Sequence of chain 9.C:
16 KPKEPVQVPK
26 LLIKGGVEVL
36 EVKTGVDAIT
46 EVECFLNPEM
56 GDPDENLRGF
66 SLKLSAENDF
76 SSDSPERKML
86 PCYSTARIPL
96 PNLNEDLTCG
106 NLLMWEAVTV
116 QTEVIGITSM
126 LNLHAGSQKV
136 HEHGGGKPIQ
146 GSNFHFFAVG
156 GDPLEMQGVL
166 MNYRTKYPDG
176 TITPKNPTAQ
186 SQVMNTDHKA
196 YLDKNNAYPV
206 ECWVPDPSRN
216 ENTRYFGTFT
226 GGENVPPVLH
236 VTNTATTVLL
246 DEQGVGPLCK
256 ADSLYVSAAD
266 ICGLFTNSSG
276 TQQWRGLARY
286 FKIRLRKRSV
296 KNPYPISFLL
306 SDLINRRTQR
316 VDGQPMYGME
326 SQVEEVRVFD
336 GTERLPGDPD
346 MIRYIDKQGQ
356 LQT

A protein and the small-molecule ligand that binds it are described below.
Small molecule (SMILES): CC(=O)N[C@H]1[C@H]([C@H](O)[C@H](O)CO)O[C@@](O[C@H](CO)[C@@H](O)[C@@H]2O[C@@H](C(=O)O)C[C@H](O)[C@H]2NC(C)=O)(C(=O)O)C[C@@H]1O

Sequence of chain 9.A:
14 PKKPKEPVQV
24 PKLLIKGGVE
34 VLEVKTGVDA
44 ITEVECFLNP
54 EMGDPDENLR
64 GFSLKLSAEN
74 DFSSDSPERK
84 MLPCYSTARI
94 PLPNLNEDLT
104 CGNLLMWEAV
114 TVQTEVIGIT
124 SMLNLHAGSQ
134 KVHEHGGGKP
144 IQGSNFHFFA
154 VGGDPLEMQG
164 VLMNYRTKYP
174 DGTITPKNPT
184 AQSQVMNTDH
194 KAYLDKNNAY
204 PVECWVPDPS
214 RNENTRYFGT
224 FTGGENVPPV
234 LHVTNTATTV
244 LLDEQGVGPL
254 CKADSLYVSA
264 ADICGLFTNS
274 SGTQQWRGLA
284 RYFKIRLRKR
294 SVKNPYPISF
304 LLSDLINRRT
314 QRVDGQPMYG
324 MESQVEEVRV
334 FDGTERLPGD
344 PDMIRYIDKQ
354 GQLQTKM

Sequence of chain 9.B:
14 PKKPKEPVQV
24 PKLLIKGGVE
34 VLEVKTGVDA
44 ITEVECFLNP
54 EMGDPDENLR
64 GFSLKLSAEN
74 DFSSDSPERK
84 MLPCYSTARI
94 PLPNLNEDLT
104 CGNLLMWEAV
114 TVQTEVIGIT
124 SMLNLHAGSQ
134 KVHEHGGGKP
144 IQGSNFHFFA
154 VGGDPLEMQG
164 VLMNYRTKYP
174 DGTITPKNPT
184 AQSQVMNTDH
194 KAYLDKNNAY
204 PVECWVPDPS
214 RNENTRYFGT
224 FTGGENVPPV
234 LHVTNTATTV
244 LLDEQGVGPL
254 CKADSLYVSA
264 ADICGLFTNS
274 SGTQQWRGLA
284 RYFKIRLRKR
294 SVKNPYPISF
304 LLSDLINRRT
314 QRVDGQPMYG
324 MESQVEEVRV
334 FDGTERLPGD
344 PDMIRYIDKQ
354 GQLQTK

Binding-site contacts:
Ligand atom O1A contacts residue SER274 of chain 9.B at 2.6 Å (h-bond).
Ligand atom O1A contacts residue LYS68 of chain 9.B at 2.9 Å.
Ligand atom C11 contacts residue PHE270 of chain 9.B at 3.8 Å (hydrophobic).
Ligand atom C11 contacts residue ASN272 of chain 9.B at 3.6 Å.
Ligand atom O8 contacts residue ASN272 of chain 9.B at 3.5 Å (h-bond).
Ligand atom C9 contacts residue LYS68 of chain 9.B at 3.8 Å.
Ligand atom O8 contacts residue LYS68 of chain 9.B at 3.4 Å.
Ligand atom C9 contacts residue GLN278 of chain 9.B at 3.2 Å.
Ligand atom O9 contacts residue LEU67 of chain 9.B at 3.3 Å.
Ligand atom C11 contacts residue HIS138 of chain 9.A at 3.5 Å.
Ligand atom N5 contacts residue GLN278 of chain 9.B at 3.9 Å.
Ligand atom C11 contacts residue SER274 of chain 9.B at 4.0 Å.
Ligand atom C11 contacts residue GLN278 of chain 9.B at 3.5 Å.
Ligand atom C10 contacts residue GLN278 of chain 9.B at 4.0 Å.
Ligand atom C11 contacts residue PHE65 of chain 9.B at 3.8 Å (hydrophobic).
Ligand atom C11 contacts residue PHE75 of chain 9.C at 2.3 Å (hydrophobic).
Ligand atom O9 contacts residue GLN278 of chain 9.B at 4.0 Å.
Ligand atom O9 contacts residue LYS68 of chain 9.B at 2.9 Å (salt-bridge).
Ligand atom O10 contacts residue LEU62 of chain 9.B at 4.0 Å.
Ligand atom O1B contacts residue SER274 of chain 9.B at 4.1 Å.
Ligand atom C9 contacts residue LEU67 of chain 9.B at 4.1 Å (hydrophobic).
Ligand atom C5 contacts residue ASN272 of chain 9.B at 4.1 Å.
Ligand atom C4 contacts residue ASN272 of chain 9.B at 4.1 Å.
Ligand atom O1B contacts residue ASN272 of chain 9.B at 3.4 Å (h-bond).
Ligand atom C11 contacts residue LEU62 of chain 9.B at 4.1 Å (hydrophobic).
Ligand atom C1 contacts residue LYS68 of chain 9.B at 3.7 Å.
Ligand atom O7 contacts residue LEU62 of chain 9.B at 3.8 Å.
Ligand atom O1B contacts residue THR276 of chain 9.B at 3.7 Å.
Ligand atom N5 contacts residue ASN272 of chain 9.B at 3.2 Å (h-bond).
Ligand atom C10 contacts residue ASN272 of chain 9.B at 4.0 Å.
Ligand atom C8 contacts residue GLN278 of chain 9.B at 3.6 Å.
Ligand atom C6 contacts residue ASN272 of chain 9.B at 3.6 Å.
Ligand atom O1B contacts residue LYS68 of chain 9.B at 3.9 Å.
Ligand atom O10 contacts residue PHE75 of chain 9.C at 3.0 Å.
Ligand atom C7 contacts residue GLN278 of chain 9.B at 3.8 Å.
Ligand atom C10 contacts residue PHE75 of chain 9.C at 3.1 Å (hydrophobic).
Ligand atom C1 contacts residue ASN272 of chain 9.B at 3.8 Å.
Ligand atom C11 contacts residue THR276 of chain 9.B at 3.3 Å.
Ligand atom O8 contacts residue GLN278 of chain 9.B at 3.5 Å (h-bond).
Ligand atom C1 contacts residue SER274 of chain 9.B at 3.7 Å.